Sequence of chain 2.A:
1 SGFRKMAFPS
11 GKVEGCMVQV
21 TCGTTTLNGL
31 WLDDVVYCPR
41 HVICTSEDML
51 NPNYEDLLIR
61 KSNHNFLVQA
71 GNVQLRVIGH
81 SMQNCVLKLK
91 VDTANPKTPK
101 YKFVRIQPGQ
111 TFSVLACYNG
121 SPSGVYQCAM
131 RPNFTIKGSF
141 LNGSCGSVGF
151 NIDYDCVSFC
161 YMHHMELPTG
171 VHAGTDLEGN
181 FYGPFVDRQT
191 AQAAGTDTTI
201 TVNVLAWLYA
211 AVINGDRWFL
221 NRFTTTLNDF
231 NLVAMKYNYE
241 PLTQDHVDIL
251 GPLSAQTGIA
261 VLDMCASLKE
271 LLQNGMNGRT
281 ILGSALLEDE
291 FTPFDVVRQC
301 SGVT

Binding-site contacts:
Ligand atom C02 contacts residue CYS145 of chain 2.A at 2.8 Å (hydrophobic).
Ligand atom N05 contacts residue ASN142 of chain 2.A at 3.8 Å.
Ligand atom O01 contacts residue LEU27 of chain 2.A at 4.3 Å.
Ligand atom F10 contacts residue CYS44 of chain 2.A at 3.4 Å.
Ligand atom C11 contacts residue THR25 of chain 2.A at 3.3 Å.
Ligand atom C02 contacts residue ASN142 of chain 2.A at 4.3 Å.
Ligand atom O17 contacts residue THR26 of chain 2.A at 3.6 Å.
Ligand atom C14 contacts residue ASN142 of chain 2.A at 3.0 Å.
Ligand atom O18 contacts residue THR25 of chain 2.A at 3.2 Å.
Ligand atom C19 contacts residue GLY143 of chain 2.A at 3.7 Å.
Ligand atom O01 contacts residue ASN142 of chain 2.A at 4.2 Å.
Ligand atom F10 contacts residue SER46 of chain 2.A at 4.2 Å.
Ligand atom O18 contacts residue THR26 of chain 2.A at 3.0 Å (h-bond).
Ligand atom F10 contacts residue THR45 of chain 2.A at 3.7 Å.
Ligand atom C03 contacts residue HIS41 of chain 2.A at 3.5 Å.
Ligand atom N05 contacts residue GLY143 of chain 2.A at 4.2 Å.
Ligand atom C13 contacts residue GLY143 of chain 2.A at 3.6 Å.
Ligand atom C02 contacts residue HIS41 of chain 2.A at 4.4 Å.
Ligand atom O18 contacts residue THR24 of chain 2.A at 4.1 Å.
Ligand atom F10 contacts residue MET49 of chain 2.A at 2.9 Å.
Ligand atom C09 contacts residue HIS41 of chain 2.A at 4.0 Å.
Ligand atom C09 contacts residue MET49 of chain 2.A at 3.8 Å (hydrophobic).
Ligand atom C13 contacts residue ASN142 of chain 2.A at 3.2 Å.
Ligand atom O01 contacts residue CYS145 of chain 2.A at 3.0 Å (h-bond).
Ligand atom C08 contacts residue MET49 of chain 2.A at 3.9 Å (hydrophobic).
Ligand atom C03 contacts residue HIS164 of chain 2.A at 4.1 Å.
Ligand atom C12 contacts residue HIS41 of chain 2.A at 4.0 Å.
Ligand atom C11 contacts residue CYS44 of chain 2.A at 4.0 Å (hydrophobic).
Ligand atom C15 contacts residue ASN142 of chain 2.A at 4.0 Å.
Ligand atom C02 contacts residue GLY143 of chain 2.A at 3.9 Å.
Ligand atom C03 contacts residue CYS145 of chain 2.A at 1.8 Å (hydrophobic).
Ligand atom C19 contacts residue THR26 of chain 2.A at 3.0 Å.
Ligand atom O01 contacts residue GLY143 of chain 2.A at 3.0 Å (h-bond).
Ligand atom F10 contacts residue HIS41 of chain 2.A at 3.6 Å.
Ligand atom C09 contacts residue CYS44 of chain 2.A at 4.3 Å (hydrophobic).
Ligand atom O01 contacts residue SER144 of chain 2.A at 3.6 Å (h-bond).
Ligand atom C12 contacts residue THR25 of chain 2.A at 3.4 Å.
Ligand atom N05 contacts residue CYS145 of chain 2.A at 4.1 Å.
Ligand atom C11 contacts residue HIS41 of chain 2.A at 3.4 Å.
Ligand atom S16 contacts residue THR26 of chain 2.A at 3.4 Å (h-bond).

The small molecule below binds the protein below.
Small molecule (SMILES): CC(=O)N(c1ccc(F)cc1)[C@@H]1C=CS(=O)(=O)C1